Binding-site contacts:
Ligand atom O25 contacts residue OIT1 of chain 2.C at 0.2 Å (h-bond).
Ligand atom C21 contacts residue OIT1 of chain 2.C at 0.2 Å.
Ligand atom C16 contacts residue LEU8 of chain 2.A at 3.8 Å (hydrophobic).
Ligand atom C27 contacts residue OIT1 of chain 2.C at 0.4 Å.
Ligand atom C22 contacts residue OIT1 of chain 2.C at 0.2 Å.
Ligand atom N01 contacts residue ARG95 of chain 2.A at 3.4 Å (salt-bridge).
Ligand atom N15 contacts residue LEU8 of chain 2.A at 3.5 Å.
Ligand atom C14 contacts residue OIT1 of chain 2.C at 0.3 Å.
Ligand atom N08 contacts residue OIT1 of chain 2.C at 3.0 Å.
Ligand atom C19 contacts residue OIT1 of chain 2.C at 0.2 Å.
Ligand atom C09 contacts residue OIT1 of chain 2.C at 1.8 Å.
Ligand atom O10 contacts residue LYS6 of chain 2.A at 3.3 Å.
Ligand atom CL23 contacts residue THR109 of chain 1.A at 3.8 Å.
Ligand atom O10 contacts residue OIT1 of chain 2.C at 2.5 Å.
Ligand atom C05 contacts residue THR97 of chain 2.A at 2.8 Å.
Ligand atom C18 contacts residue OIT1 of chain 2.C at 0.2 Å.
Ligand atom C26 contacts residue OIT1 of chain 2.C at 0.3 Å.
Ligand atom C05 contacts residue MET4 of chain 2.A at 3.7 Å (hydrophobic).
Ligand atom C17 contacts residue OIT1 of chain 2.C at 0.2 Å.
Ligand atom CL23 contacts residue SER108 of chain 1.A at 3.0 Å.
Ligand atom C12 contacts residue LYS6 of chain 1.A at 3.8 Å.
Ligand atom CL20 contacts residue THR110 of chain 2.A at 3.7 Å.
Ligand atom C07 contacts residue MET4 of chain 2.A at 3.1 Å (hydrophobic).
Ligand atom CL20 contacts residue OIT1 of chain 2.C at 0.6 Å.
Ligand atom C09 contacts residue LYS6 of chain 2.A at 3.5 Å.
Ligand atom C16 contacts residue OIT1 of chain 2.C at 0.1 Å.
Ligand atom O25 contacts residue ALA99 of chain 2.A at 3.5 Å.
Ligand atom N15 contacts residue OIT1 of chain 2.C at 0.2 Å (h-bond).
Ligand atom CL20 contacts residue THR109 of chain 2.A at 3.7 Å.
Ligand atom C13 contacts residue OIT1 of chain 2.C at 0.4 Å.
Ligand atom C12 contacts residue OIT1 of chain 2.C at 0.6 Å.
Ligand atom C11 contacts residue OIT1 of chain 2.C at 0.6 Å.
Ligand atom O25 contacts residue LEU8 of chain 1.A at 3.5 Å.
Ligand atom C06 contacts residue THR97 of chain 2.A at 3.2 Å.
Ligand atom CL20 contacts residue SER108 of chain 2.A at 3.4 Å.
Ligand atom CL23 contacts residue OIT1 of chain 2.C at 0.6 Å.
Ligand atom C24 contacts residue OIT1 of chain 2.C at 0.2 Å.
Ligand atom N15 contacts residue ALA99 of chain 1.A at 3.6 Å.
Ligand atom C21 contacts residue LEU101 of chain 2.A at 3.8 Å (hydrophobic).
Ligand atom C11 contacts residue LYS6 of chain 2.A at 3.5 Å.

The small molecule below binds the protein below.
Small molecule (SMILES): NCCCCCCNC(=O)c1ccc2nc(-c3cc(Cl)cc(Cl)c3)oc2c1

Sequence of chain 1.A:
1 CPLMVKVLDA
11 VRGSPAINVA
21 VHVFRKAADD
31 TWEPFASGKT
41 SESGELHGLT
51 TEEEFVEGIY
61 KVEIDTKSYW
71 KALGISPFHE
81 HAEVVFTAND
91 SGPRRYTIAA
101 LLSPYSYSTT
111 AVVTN

Sequence of chain 2.A:
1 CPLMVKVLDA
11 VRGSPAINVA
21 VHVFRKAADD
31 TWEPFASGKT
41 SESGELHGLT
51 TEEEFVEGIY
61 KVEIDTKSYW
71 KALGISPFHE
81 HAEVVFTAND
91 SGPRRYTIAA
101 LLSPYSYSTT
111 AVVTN